Sequence of chain 1.C:
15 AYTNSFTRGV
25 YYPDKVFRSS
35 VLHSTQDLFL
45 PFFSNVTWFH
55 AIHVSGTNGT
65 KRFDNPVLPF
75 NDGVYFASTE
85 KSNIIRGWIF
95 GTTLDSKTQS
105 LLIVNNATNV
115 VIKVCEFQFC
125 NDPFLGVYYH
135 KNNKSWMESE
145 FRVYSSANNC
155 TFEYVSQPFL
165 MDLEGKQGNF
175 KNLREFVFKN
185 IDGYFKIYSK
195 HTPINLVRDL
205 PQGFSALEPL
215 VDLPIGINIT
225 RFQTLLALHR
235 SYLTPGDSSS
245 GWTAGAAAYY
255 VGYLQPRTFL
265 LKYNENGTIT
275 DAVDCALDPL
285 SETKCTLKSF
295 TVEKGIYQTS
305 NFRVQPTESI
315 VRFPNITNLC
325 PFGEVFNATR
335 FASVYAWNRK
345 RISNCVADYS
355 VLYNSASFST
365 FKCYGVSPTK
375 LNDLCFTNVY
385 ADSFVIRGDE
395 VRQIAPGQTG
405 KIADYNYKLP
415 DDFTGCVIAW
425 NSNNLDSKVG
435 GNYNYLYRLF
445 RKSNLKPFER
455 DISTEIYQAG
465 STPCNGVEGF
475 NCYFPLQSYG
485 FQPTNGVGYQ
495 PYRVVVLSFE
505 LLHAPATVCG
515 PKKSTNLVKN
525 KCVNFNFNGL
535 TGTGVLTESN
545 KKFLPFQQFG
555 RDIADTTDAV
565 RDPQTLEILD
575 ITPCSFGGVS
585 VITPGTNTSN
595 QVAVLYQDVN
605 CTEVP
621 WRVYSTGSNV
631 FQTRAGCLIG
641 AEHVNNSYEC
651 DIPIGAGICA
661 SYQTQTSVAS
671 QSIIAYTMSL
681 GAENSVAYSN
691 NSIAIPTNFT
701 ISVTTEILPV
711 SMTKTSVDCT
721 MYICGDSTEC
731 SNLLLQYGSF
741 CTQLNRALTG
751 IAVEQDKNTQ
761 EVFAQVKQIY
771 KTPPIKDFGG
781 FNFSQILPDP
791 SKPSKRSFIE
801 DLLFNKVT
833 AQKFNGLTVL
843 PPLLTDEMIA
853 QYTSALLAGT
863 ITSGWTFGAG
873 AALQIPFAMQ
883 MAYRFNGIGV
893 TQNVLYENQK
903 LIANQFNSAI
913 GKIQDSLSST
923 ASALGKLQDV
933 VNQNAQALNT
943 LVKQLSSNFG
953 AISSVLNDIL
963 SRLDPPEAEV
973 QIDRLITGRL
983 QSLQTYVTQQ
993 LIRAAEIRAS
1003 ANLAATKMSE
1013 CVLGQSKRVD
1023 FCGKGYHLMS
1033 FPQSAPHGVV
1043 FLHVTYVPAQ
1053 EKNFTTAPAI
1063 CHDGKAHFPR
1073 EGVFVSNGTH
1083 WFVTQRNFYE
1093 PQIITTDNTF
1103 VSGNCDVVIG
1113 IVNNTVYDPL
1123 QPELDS

Binding-site contacts:
Ligand atom C7 contacts residue GLN568 of chain 1.C at 3.3 Å.
Ligand atom N2 contacts residue GLN568 of chain 1.C at 4.4 Å.
Ligand atom C7 contacts residue ASN319 of chain 1.C at 3.1 Å.
Ligand atom O5 contacts residue ASN319 of chain 1.C at 2.4 Å (h-bond).
Ligand atom O7 contacts residue ASN319 of chain 1.C at 3.0 Å (h-bond).
Ligand atom C8 contacts residue GLN568 of chain 1.C at 3.2 Å.
Ligand atom C5 contacts residue ASN319 of chain 1.C at 3.7 Å.
Ligand atom C2 contacts residue ASN319 of chain 1.C at 2.5 Å.
Ligand atom O7 contacts residue GLN568 of chain 1.C at 2.9 Å (h-bond).
Ligand atom C3 contacts residue ASN319 of chain 1.C at 3.8 Å.
Ligand atom N2 contacts residue ASN319 of chain 1.C at 2.9 Å (h-bond).
Ligand atom C4 contacts residue ASN319 of chain 1.C at 4.2 Å.
Ligand atom C1 contacts residue ASN319 of chain 1.C at 1.4 Å.
Ligand atom C8 contacts residue ASN319 of chain 1.C at 4.3 Å.

The protein below binds the small molecule below.
Small molecule (SMILES): CC(=O)N[C@@H]1[C@@H](O)[C@H](O)[C@@H](CO)O[C@H]1O